Sequence of chain 2.E:
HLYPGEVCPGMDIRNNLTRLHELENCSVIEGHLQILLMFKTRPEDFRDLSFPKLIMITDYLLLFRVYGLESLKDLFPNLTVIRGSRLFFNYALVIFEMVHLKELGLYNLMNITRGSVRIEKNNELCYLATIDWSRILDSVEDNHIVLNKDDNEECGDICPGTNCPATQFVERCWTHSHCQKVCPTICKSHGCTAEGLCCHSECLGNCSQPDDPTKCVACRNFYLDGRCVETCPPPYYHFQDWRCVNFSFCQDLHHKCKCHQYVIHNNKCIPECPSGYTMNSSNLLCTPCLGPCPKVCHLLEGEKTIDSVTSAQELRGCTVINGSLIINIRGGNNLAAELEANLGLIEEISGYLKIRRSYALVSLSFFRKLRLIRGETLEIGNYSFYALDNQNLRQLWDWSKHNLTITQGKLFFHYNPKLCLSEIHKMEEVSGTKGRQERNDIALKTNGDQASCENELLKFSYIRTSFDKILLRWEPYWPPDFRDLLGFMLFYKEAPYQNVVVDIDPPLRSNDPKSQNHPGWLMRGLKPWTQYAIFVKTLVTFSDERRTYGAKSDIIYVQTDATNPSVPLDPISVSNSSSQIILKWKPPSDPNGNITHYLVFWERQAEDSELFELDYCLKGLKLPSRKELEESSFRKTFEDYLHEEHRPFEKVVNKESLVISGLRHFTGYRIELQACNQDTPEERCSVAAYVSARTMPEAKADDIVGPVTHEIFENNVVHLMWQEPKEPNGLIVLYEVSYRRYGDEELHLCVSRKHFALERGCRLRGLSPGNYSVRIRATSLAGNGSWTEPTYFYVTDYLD

A protein and the small-molecule ligand that binds it are described below.
Small molecule (SMILES): CC(=O)N[C@@H]1[C@@H](O)[C@H](O)[C@@H](CO)O[C@H]1O

Binding-site contacts:
Ligand atom C8 contacts residue THR18 of chain 2.E at 3.8 Å.
Ligand atom C7 contacts residue ASN16 of chain 2.E at 3.1 Å.
Ligand atom N2 contacts residue ASN16 of chain 2.E at 2.9 Å (h-bond).
Ligand atom C5 contacts residue ASN16 of chain 2.E at 3.7 Å.
Ligand atom C8 contacts residue ASN16 of chain 2.E at 4.3 Å.
Ligand atom C2 contacts residue ASN16 of chain 2.E at 2.5 Å.
Ligand atom C7 contacts residue THR18 of chain 2.E at 3.9 Å.
Ligand atom C3 contacts residue ASN16 of chain 2.E at 3.8 Å.
Ligand atom N2 contacts residue THR18 of chain 2.E at 3.9 Å.
Ligand atom C1 contacts residue THR18 of chain 2.E at 4.2 Å.
Ligand atom O7 contacts residue ASN16 of chain 2.E at 2.8 Å (h-bond).
Ligand atom O5 contacts residue ASN16 of chain 2.E at 2.3 Å (h-bond).
Ligand atom C1 contacts residue ASN16 of chain 2.E at 1.4 Å.
Ligand atom C4 contacts residue ASN16 of chain 2.E at 4.2 Å.